Sequence of chain 1.A:
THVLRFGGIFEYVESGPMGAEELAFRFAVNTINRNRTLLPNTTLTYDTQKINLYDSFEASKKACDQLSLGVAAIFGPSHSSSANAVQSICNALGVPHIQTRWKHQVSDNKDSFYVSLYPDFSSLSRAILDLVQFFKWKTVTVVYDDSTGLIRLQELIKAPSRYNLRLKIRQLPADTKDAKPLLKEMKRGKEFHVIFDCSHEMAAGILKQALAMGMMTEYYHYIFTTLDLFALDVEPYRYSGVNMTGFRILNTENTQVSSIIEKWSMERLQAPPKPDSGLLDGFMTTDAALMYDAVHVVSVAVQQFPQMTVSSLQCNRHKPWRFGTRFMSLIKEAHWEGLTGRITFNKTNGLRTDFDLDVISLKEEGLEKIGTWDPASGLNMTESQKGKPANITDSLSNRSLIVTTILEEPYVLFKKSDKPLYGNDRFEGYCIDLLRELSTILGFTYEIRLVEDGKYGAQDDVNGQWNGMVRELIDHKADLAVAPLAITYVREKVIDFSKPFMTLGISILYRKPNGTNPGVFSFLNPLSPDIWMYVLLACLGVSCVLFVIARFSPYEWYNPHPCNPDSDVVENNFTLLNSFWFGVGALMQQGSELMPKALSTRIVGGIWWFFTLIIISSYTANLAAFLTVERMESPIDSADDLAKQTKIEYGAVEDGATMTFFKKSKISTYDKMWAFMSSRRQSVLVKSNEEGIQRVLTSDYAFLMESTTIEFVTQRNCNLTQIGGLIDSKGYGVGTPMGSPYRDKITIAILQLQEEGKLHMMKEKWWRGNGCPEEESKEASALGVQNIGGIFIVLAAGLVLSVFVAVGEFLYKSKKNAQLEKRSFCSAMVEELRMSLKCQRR

Binding-site contacts:
Ligand atom O7 contacts residue GLU250 of chain 1.A at 4.2 Å.
Ligand atom C7 contacts residue TYR251 of chain 1.A at 3.8 Å (hydrophobic).
Ligand atom O3 contacts residue ARG775 of chain 1.A at 2.8 Å (salt-bridge).
Ligand atom C8 contacts residue HIS253 of chain 1.A at 3.7 Å.
Ligand atom C4 contacts residue ASN275 of chain 1.A at 4.1 Å.
Ligand atom N2 contacts residue ASN275 of chain 1.A at 2.9 Å (h-bond).
Ligand atom O7 contacts residue TYR252 of chain 1.A at 4.5 Å.
Ligand atom C3 contacts residue ARG775 of chain 1.A at 3.9 Å.
Ligand atom C8 contacts residue HIS225 of chain 1.A at 3.9 Å.
Ligand atom C5 contacts residue ASN275 of chain 1.A at 3.6 Å.
Ligand atom O7 contacts residue TYR251 of chain 1.A at 2.9 Å (h-bond).
Ligand atom C8 contacts residue ASN275 of chain 1.A at 3.9 Å.
Ligand atom C3 contacts residue ASN275 of chain 1.A at 3.7 Å.
Ligand atom C8 contacts residue TYR251 of chain 1.A at 4.2 Å (hydrophobic).
Ligand atom O5 contacts residue ASN275 of chain 1.A at 2.3 Å (h-bond).
Ligand atom C1 contacts residue ASN275 of chain 1.A at 1.4 Å.
Ligand atom C7 contacts residue ASN275 of chain 1.A at 3.6 Å.
Ligand atom C2 contacts residue ASN275 of chain 1.A at 2.3 Å.

The protein below binds the small molecule below.
Small molecule (SMILES): CC(=O)N[C@H]1[C@H](O[C@H]2[C@H](O)[C@@H](NC(C)=O)CO[C@@H]2CO)O[C@H](CO)[C@@H](O[C@@H]2O[C@H](CO[C@H]3O[C@H](CO)[C@@H](O)[C@H](O)[C@@H]3O)[C@@H](O)[C@H](O[C@H]3O[C@H](CO)[C@@H](O)[C@H](O)[C@@H]3O)[C@@H]2O)[C@@H]1O